Sequence of chain 2.A:
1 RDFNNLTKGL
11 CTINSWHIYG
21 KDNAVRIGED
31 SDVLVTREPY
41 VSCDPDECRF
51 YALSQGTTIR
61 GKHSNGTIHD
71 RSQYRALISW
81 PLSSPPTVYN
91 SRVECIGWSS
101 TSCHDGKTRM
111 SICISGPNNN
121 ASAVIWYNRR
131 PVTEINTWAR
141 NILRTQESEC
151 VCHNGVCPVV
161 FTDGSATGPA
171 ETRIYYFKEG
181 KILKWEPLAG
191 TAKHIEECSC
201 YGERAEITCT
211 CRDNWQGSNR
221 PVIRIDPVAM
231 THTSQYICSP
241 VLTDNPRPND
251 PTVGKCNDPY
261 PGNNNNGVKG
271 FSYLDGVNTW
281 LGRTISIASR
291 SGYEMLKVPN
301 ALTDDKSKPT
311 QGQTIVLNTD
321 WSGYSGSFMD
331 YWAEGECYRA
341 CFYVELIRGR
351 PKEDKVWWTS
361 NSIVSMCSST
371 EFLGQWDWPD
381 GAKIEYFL

Binding-site contacts:
Ligand atom O1B contacts residue SER286 of chain 2.A at 2.7 Å (h-bond).
Ligand atom C7 contacts residue TRP321 of chain 2.A at 4.0 Å (hydrophobic).
Ligand atom O8 contacts residue ALA288 of chain 2.A at 4.3 Å.
Ligand atom O1A contacts residue ASN318 of chain 2.A at 3.2 Å (h-bond).
Ligand atom C5 contacts residue ASN318 of chain 2.A at 3.7 Å.
Ligand atom C10 contacts residue ASN318 of chain 2.A at 3.5 Å.
Ligand atom O10 contacts residue THR319 of chain 2.A at 3.9 Å.
Ligand atom C11 contacts residue ASN318 of chain 2.A at 3.8 Å.
Ligand atom O10 contacts residue ASN318 of chain 2.A at 4.2 Å.
Ligand atom O9 contacts residue TRP321 of chain 2.A at 4.1 Å.
Ligand atom C9 contacts residue SER289 of chain 2.A at 3.6 Å.
Ligand atom C5 contacts residue SER291 of chain 2.A at 3.9 Å.
Ligand atom O7 contacts residue TRP321 of chain 2.A at 4.2 Å.
Ligand atom C11 contacts residue SER291 of chain 2.A at 3.8 Å.
Ligand atom C11 contacts residue TRP321 of chain 2.A at 3.5 Å (hydrophobic).
Ligand atom C7 contacts residue SER291 of chain 2.A at 4.3 Å.
Ligand atom C8 contacts residue SER289 of chain 2.A at 3.6 Å.
Ligand atom C9 contacts residue LYS352 of chain 2.A at 3.2 Å.
Ligand atom O8 contacts residue SER289 of chain 2.A at 3.0 Å (h-bond).
Ligand atom C3 contacts residue ASN318 of chain 2.A at 3.8 Å.
Ligand atom O1A contacts residue SER286 of chain 2.A at 3.4 Å (h-bond).
Ligand atom C10 contacts residue TRP321 of chain 2.A at 3.8 Å (hydrophobic).
Ligand atom N5 contacts residue TRP321 of chain 2.A at 4.1 Å.
Ligand atom C6 contacts residue SER291 of chain 2.A at 3.7 Å.
Ligand atom N5 contacts residue SER291 of chain 2.A at 3.2 Å (h-bond).
Ligand atom C10 contacts residue THR319 of chain 2.A at 4.0 Å.
Ligand atom C10 contacts residue SER291 of chain 2.A at 4.1 Å.
Ligand atom C7 contacts residue SER289 of chain 2.A at 3.8 Å.
Ligand atom O1B contacts residue SER289 of chain 2.A at 3.9 Å.
Ligand atom C11 contacts residue ASP320 of chain 2.A at 3.7 Å.
Ligand atom C4 contacts residue ASN318 of chain 2.A at 3.1 Å.
Ligand atom C1 contacts residue SER286 of chain 2.A at 3.4 Å.
Ligand atom C4 contacts residue SER291 of chain 2.A at 4.2 Å.
Ligand atom C1 contacts residue ASN318 of chain 2.A at 4.1 Å.
Ligand atom O1B contacts residue ALA288 of chain 2.A at 4.0 Å.
Ligand atom O9 contacts residue LYS352 of chain 2.A at 3.5 Å (salt-bridge).
Ligand atom C6 contacts residue SER289 of chain 2.A at 3.9 Å.
Ligand atom N5 contacts residue ASN318 of chain 2.A at 3.1 Å (h-bond).
Ligand atom O8 contacts residue SER286 of chain 2.A at 4.1 Å.
Ligand atom C11 contacts residue THR319 of chain 2.A at 3.5 Å.

The protein below binds the small molecule below.
Small molecule (SMILES): CC(=O)N[C@@H]1C[C@@H](F)[C@](F)(C(=O)O)O[C@H]1[C@H](O)[C@H](O)CO